The small molecule below binds the protein below.
Small molecule (SMILES): CC(=O)N[C@@H]1[C@@H](O)[C@H](O)[C@@H](CO)O[C@H]1O

Sequence of chain 1.E:
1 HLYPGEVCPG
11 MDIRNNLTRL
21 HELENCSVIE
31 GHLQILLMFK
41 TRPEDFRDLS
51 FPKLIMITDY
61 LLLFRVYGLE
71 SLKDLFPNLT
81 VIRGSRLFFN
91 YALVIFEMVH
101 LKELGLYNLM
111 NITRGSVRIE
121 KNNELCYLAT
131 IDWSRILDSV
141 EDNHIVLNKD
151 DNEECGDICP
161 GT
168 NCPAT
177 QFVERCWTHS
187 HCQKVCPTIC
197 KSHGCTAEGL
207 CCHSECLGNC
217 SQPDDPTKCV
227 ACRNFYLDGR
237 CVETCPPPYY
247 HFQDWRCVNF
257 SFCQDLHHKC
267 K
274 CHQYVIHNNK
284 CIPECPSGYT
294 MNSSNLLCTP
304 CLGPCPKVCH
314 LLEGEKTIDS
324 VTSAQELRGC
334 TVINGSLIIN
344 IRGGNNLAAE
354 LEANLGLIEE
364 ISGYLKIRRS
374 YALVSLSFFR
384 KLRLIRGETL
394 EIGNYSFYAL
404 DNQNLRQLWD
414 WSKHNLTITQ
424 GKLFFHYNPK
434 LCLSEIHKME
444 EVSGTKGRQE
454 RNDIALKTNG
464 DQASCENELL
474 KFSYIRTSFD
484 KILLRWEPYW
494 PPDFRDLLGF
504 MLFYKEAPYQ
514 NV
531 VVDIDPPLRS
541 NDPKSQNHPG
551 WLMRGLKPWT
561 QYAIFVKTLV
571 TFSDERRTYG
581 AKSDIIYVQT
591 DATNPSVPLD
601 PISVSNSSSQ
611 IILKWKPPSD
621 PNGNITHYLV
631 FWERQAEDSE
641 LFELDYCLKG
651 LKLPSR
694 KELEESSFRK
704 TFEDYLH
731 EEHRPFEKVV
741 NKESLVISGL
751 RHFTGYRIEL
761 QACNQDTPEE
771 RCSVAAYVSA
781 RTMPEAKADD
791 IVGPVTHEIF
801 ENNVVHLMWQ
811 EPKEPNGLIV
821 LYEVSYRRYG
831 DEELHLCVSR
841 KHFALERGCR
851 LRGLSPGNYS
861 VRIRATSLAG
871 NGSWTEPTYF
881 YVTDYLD

Binding-site contacts:
Ligand atom O3 contacts residue ASN108 of chain 1.E at 4.4 Å.
Ligand atom C8 contacts residue LYS190 of chain 1.E at 3.4 Å.
Ligand atom O5 contacts residue CYS216 of chain 1.E at 4.2 Å.
Ligand atom C7 contacts residue ASN215 of chain 1.E at 3.6 Å.
Ligand atom C7 contacts residue ASN108 of chain 1.E at 4.2 Å.
Ligand atom C2 contacts residue ASN108 of chain 1.E at 3.8 Å.
Ligand atom C1 contacts residue VAL226 of chain 1.E at 4.5 Å (hydrophobic).
Ligand atom O5 contacts residue VAL226 of chain 1.E at 4.0 Å.
Ligand atom C8 contacts residue CYS201 of chain 1.E at 4.0 Å (hydrophobic).
Ligand atom N2 contacts residue ASN215 of chain 1.E at 2.8 Å (h-bond).
Ligand atom O7 contacts residue MET110 of chain 1.E at 3.4 Å.
Ligand atom C2 contacts residue ASN215 of chain 1.E at 2.5 Å.
Ligand atom C8 contacts residue ASN215 of chain 1.E at 3.8 Å.
Ligand atom C4 contacts residue ASN215 of chain 1.E at 4.2 Å.
Ligand atom O7 contacts residue ASN215 of chain 1.E at 4.0 Å.
Ligand atom O7 contacts residue LYS190 of chain 1.E at 3.2 Å.
Ligand atom C5 contacts residue ASN215 of chain 1.E at 3.6 Å.
Ligand atom O7 contacts residue ASN108 of chain 1.E at 3.2 Å (h-bond).
Ligand atom C1 contacts residue ASN215 of chain 1.E at 1.4 Å.
Ligand atom N2 contacts residue ASN108 of chain 1.E at 4.4 Å.
Ligand atom C1 contacts residue CYS216 of chain 1.E at 4.2 Å (hydrophobic).
Ligand atom C3 contacts residue ASN215 of chain 1.E at 3.8 Å.
Ligand atom C7 contacts residue MET110 of chain 1.E at 4.0 Å (hydrophobic).
Ligand atom C8 contacts residue MET110 of chain 1.E at 4.2 Å (hydrophobic).
Ligand atom C7 contacts residue LYS190 of chain 1.E at 3.7 Å.
Ligand atom O5 contacts residue ASN215 of chain 1.E at 2.3 Å (h-bond).